Binding-site contacts:
Ligand atom C7 contacts residue LEU922 of chain 1.B at 3.9 Å (hydrophobic).
Ligand atom N2 contacts residue ASN717 of chain 1.B at 2.9 Å (h-bond).
Ligand atom C2 contacts residue ASN717 of chain 1.B at 2.4 Å.
Ligand atom C8 contacts residue ASN717 of chain 1.B at 4.5 Å.
Ligand atom O5 contacts residue ASN717 of chain 1.B at 2.4 Å (h-bond).
Ligand atom O4 contacts residue LEU922 of chain 1.B at 4.3 Å.
Ligand atom C1 contacts residue ASN717 of chain 1.B at 1.4 Å.
Ligand atom O7 contacts residue LEU922 of chain 1.B at 3.4 Å.
Ligand atom C3 contacts residue ASN717 of chain 1.B at 3.7 Å.
Ligand atom O7 contacts residue ASN717 of chain 1.B at 3.4 Å (h-bond).
Ligand atom C5 contacts residue ASN717 of chain 1.B at 3.7 Å.
Ligand atom C5 contacts residue LEU922 of chain 1.B at 4.2 Å (hydrophobic).
Ligand atom C8 contacts residue LEU922 of chain 1.B at 4.0 Å (hydrophobic).
Ligand atom C7 contacts residue ASN717 of chain 1.B at 3.3 Å.
Ligand atom C4 contacts residue ASN717 of chain 1.B at 4.2 Å.
Ligand atom O6 contacts residue ASN717 of chain 1.B at 4.4 Å.

Sequence of chain 1.B:
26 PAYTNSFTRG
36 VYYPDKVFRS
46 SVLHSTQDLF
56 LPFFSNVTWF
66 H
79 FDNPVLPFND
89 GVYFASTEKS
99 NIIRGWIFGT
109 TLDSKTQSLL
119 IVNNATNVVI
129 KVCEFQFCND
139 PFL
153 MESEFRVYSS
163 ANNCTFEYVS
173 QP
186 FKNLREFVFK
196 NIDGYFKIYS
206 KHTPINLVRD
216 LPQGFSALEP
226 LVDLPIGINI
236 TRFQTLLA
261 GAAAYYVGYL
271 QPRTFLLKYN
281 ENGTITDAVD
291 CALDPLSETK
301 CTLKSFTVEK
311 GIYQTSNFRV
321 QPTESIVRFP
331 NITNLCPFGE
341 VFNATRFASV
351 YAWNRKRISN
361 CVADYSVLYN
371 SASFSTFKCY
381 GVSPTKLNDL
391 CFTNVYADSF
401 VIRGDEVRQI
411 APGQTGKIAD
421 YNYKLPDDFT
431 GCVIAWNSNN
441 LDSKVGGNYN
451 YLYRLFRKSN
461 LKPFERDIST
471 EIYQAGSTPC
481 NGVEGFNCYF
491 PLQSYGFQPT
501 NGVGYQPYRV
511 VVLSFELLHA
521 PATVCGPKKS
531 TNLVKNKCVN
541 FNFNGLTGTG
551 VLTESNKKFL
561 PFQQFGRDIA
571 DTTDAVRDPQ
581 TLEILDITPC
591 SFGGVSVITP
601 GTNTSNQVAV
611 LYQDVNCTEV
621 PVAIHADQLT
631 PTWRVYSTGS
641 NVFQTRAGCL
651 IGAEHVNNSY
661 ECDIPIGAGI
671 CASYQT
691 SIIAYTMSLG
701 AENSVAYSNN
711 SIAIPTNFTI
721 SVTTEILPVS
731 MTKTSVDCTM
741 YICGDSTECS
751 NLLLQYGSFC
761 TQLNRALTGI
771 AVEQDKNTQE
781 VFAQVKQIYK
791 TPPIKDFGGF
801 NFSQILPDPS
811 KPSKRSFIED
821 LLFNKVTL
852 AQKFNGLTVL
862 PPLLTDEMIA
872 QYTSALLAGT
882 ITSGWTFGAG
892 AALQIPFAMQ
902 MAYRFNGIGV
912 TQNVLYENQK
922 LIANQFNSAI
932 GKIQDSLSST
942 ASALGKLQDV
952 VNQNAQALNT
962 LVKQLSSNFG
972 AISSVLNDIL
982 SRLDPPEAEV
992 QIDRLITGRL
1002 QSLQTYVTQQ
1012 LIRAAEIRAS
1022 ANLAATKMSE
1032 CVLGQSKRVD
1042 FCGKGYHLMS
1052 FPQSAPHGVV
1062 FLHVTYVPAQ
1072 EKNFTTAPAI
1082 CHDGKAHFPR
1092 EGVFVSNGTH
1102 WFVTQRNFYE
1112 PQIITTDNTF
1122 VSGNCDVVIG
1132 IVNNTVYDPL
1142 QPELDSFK

A small-molecule ligand and the protein it binds are described below.
Small molecule (SMILES): CC(=O)N[C@H]1[C@H](O[C@H]2[C@H](O)[C@@H](NC(C)=O)CO[C@@H]2CO)O[C@H](CO)[C@@H](O[C@@H]2O[C@H](CO)[C@@H](O)[C@H](O)[C@@H]2O)[C@@H]1O